Sequence of chain 32.E:
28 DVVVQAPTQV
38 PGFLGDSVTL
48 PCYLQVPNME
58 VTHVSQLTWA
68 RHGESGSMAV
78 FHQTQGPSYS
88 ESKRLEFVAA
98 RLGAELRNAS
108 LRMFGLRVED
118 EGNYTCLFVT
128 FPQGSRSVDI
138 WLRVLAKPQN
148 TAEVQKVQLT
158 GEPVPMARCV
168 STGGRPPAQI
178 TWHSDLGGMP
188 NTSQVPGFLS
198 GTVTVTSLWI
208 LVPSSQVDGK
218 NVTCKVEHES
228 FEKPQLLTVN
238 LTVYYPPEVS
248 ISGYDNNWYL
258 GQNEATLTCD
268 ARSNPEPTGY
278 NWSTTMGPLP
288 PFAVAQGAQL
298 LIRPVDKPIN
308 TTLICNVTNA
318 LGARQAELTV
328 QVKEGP

The protein below binds the small molecule below.
Small molecule (SMILES): CC(=O)N[C@H]1[C@H](O[C@H]2[C@H](O)[C@@H](NC(C)=O)CO[C@@H]2CO)O[C@H](CO)[C@@H](O)[C@@H]1O

Binding-site contacts:
Ligand atom C2 contacts residue ASN188 of chain 32.E at 2.6 Å.
Ligand atom C7 contacts residue ASN188 of chain 32.E at 3.9 Å.
Ligand atom C4 contacts residue ASN188 of chain 32.E at 4.2 Å.
Ligand atom O6 contacts residue ASN188 of chain 32.E at 4.5 Å.
Ligand atom C1 contacts residue ASN188 of chain 32.E at 1.4 Å.
Ligand atom C3 contacts residue ASN188 of chain 32.E at 3.9 Å.
Ligand atom C5 contacts residue ASN188 of chain 32.E at 3.6 Å.
Ligand atom N2 contacts residue ASN188 of chain 32.E at 3.1 Å (h-bond).
Ligand atom O7 contacts residue ASN188 of chain 32.E at 4.2 Å.
Ligand atom O5 contacts residue ASN188 of chain 32.E at 2.3 Å (h-bond).